A protein and the small-molecule ligand that binds it are described below.
Small molecule (SMILES): CC(=O)N[C@@H]1[C@@H](O)[C@H](O)[C@@H](CO)O[C@H]1O

Binding-site contacts:
Ligand atom C2 contacts residue ASN269 of chain 27.F at 2.5 Å.
Ligand atom C3 contacts residue TRP97 of chain 27.F at 2.7 Å (hydrophobic).
Ligand atom C4 contacts residue TRP97 of chain 27.F at 4.2 Å (hydrophobic).
Ligand atom O3 contacts residue TRP97 of chain 27.F at 2.5 Å (h-bond).
Ligand atom C1 contacts residue ASN269 of chain 27.F at 1.4 Å.
Ligand atom C4 contacts residue ASN269 of chain 27.F at 3.7 Å.
Ligand atom C5 contacts residue ASN269 of chain 27.F at 3.0 Å.
Ligand atom C7 contacts residue TRP97 of chain 27.F at 3.3 Å (hydrophobic).
Ligand atom C2 contacts residue TRP97 of chain 27.F at 3.1 Å (hydrophobic).
Ligand atom O5 contacts residue ASN269 of chain 27.F at 2.4 Å (h-bond).
Ligand atom O7 contacts residue ASN269 of chain 27.F at 3.4 Å (h-bond).
Ligand atom C6 contacts residue ASN269 of chain 27.F at 4.3 Å.
Ligand atom C3 contacts residue ASN269 of chain 27.F at 3.1 Å.
Ligand atom O7 contacts residue TRP97 of chain 27.F at 3.8 Å.
Ligand atom C8 contacts residue TRP97 of chain 27.F at 4.0 Å (hydrophobic).
Ligand atom C8 contacts residue PRO99 of chain 27.F at 3.9 Å (hydrophobic).
Ligand atom O3 contacts residue ASN269 of chain 27.F at 4.4 Å.
Ligand atom O3 contacts residue PRO95 of chain 27.F at 4.4 Å.
Ligand atom C1 contacts residue TRP97 of chain 27.F at 4.2 Å (hydrophobic).
Ligand atom O4 contacts residue TRP97 of chain 27.F at 3.8 Å.
Ligand atom N2 contacts residue TRP97 of chain 27.F at 2.4 Å (h-bond).
Ligand atom C7 contacts residue ASN269 of chain 27.F at 3.5 Å.
Ligand atom N2 contacts residue ASN269 of chain 27.F at 2.8 Å (h-bond).

Sequence of chain 27.F:
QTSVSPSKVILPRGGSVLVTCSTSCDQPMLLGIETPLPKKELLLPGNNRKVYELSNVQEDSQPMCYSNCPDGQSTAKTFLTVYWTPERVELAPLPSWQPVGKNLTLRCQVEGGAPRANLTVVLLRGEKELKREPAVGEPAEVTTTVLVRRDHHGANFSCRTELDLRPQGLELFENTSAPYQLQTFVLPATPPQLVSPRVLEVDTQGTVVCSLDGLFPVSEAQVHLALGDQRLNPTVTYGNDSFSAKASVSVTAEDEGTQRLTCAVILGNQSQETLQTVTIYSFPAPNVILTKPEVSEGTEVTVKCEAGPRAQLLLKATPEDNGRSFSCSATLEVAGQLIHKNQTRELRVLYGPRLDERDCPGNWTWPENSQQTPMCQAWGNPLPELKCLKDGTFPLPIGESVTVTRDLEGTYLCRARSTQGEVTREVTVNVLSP